Binding-site contacts:
Ligand atom C6 contacts residue ASN331 of chain 1.A at 4.3 Å.
Ligand atom C8 contacts residue ASN331 of chain 1.A at 4.1 Å.
Ligand atom C7 contacts residue ASN331 of chain 1.A at 3.6 Å.
Ligand atom C2 contacts residue ASN331 of chain 1.A at 2.4 Å.
Ligand atom O6 contacts residue ASN331 of chain 1.A at 4.4 Å.
Ligand atom C1 contacts residue ASN331 of chain 1.A at 1.4 Å.
Ligand atom C5 contacts residue ASN331 of chain 1.A at 3.7 Å.
Ligand atom C3 contacts residue ASN331 of chain 1.A at 3.8 Å.
Ligand atom O7 contacts residue ASN331 of chain 1.A at 4.5 Å.
Ligand atom N2 contacts residue ASN331 of chain 1.A at 2.8 Å (h-bond).
Ligand atom O5 contacts residue ASN331 of chain 1.A at 2.4 Å (h-bond).
Ligand atom C4 contacts residue ASN331 of chain 1.A at 4.2 Å.
Ligand atom O7 contacts residue GLN580 of chain 1.A at 4.5 Å.

Sequence of chain 1.A:
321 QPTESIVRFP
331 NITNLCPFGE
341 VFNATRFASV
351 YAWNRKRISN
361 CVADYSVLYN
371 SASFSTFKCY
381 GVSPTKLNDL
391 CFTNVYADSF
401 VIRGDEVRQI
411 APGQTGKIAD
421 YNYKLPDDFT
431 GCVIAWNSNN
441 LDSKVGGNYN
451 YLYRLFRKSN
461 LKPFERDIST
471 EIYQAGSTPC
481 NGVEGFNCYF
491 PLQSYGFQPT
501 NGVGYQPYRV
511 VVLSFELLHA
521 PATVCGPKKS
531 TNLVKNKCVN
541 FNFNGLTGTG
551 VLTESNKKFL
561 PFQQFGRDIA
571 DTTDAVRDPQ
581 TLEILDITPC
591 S

A protein and the small-molecule ligand that binds it are described below.
Small molecule (SMILES): CC(=O)N[C@H]1[C@H](O[C@H]2[C@H](O)[C@@H](NC(C)=O)CO[C@@H]2CO)O[C@H](CO)[C@@H](O)[C@@H]1O